Sequence of chain 1.A:
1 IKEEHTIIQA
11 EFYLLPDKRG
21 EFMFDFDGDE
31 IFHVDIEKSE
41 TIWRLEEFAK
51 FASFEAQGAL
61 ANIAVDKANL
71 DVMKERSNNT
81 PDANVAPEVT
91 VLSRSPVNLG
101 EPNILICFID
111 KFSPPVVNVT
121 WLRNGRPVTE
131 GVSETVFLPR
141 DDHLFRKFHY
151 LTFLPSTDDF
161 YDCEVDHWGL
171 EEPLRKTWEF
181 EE

This protein binds this small molecule.
Small molecule (SMILES): CC(=O)N[C@@H]1[C@@H](O)[C@H](O)[C@@H](CO)O[C@H]1O

Sequence of chain 1.B:
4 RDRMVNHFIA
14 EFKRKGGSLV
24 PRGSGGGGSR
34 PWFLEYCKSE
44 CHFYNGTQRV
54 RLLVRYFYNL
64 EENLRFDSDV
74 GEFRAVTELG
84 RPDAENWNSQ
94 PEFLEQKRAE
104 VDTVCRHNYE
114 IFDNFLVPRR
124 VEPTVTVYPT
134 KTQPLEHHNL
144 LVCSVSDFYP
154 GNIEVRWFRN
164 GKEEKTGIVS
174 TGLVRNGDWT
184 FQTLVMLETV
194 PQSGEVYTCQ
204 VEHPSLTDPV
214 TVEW

Binding-site contacts:
Ligand atom O7 contacts residue ILE1 of chain 1.A at 4.3 Å.
Ligand atom O3 contacts residue GLN51 of chain 1.B at 3.4 Å.
Ligand atom C1 contacts residue GLN51 of chain 1.B at 4.1 Å.
Ligand atom C6 contacts residue GLN51 of chain 1.B at 4.2 Å.
Ligand atom C4 contacts residue ASN48 of chain 1.B at 4.2 Å.
Ligand atom N2 contacts residue ASN48 of chain 1.B at 3.4 Å (h-bond).
Ligand atom O7 contacts residue ASN48 of chain 1.B at 3.6 Å (h-bond).
Ligand atom C3 contacts residue ASN48 of chain 1.B at 3.5 Å.
Ligand atom C7 contacts residue ASN48 of chain 1.B at 3.8 Å.
Ligand atom C5 contacts residue ASN48 of chain 1.B at 3.6 Å.
Ligand atom C2 contacts residue ASN48 of chain 1.B at 2.4 Å.
Ligand atom O6 contacts residue GLN51 of chain 1.B at 4.0 Å.
Ligand atom C1 contacts residue ILE1 of chain 1.A at 4.3 Å (hydrophobic).
Ligand atom O5 contacts residue GLN51 of chain 1.B at 3.4 Å.
Ligand atom C7 contacts residue ILE1 of chain 1.A at 3.4 Å (hydrophobic).
Ligand atom O5 contacts residue ASN48 of chain 1.B at 2.4 Å (h-bond).
Ligand atom C1 contacts residue ASN48 of chain 1.B at 1.4 Å.
Ligand atom C8 contacts residue ILE1 of chain 1.A at 3.0 Å (hydrophobic).
Ligand atom N2 contacts residue ILE1 of chain 1.A at 3.5 Å (h-bond).
Ligand atom O3 contacts residue ASN48 of chain 1.B at 3.6 Å.